Binding-site contacts:
Ligand atom OP2 contacts residue LYS10 of chain 23.C at 2.9 Å.
Ligand atom OP1 contacts residue LYS10 of chain 23.C at 4.3 Å.
Ligand atom O2' contacts residue ASN134 of chain 23.C at 3.2 Å (h-bond).
Ligand atom C2' contacts residue GLU74 of chain 23.C at 4.1 Å.
Ligand atom O3' contacts residue LYS8 of chain 23.C at 3.8 Å.
Ligand atom O2' contacts residue GLU74 of chain 23.C at 3.2 Å.
Ligand atom O5' contacts residue LYS8 of chain 23.C at 4.5 Å.
Ligand atom C2' contacts residue ASN134 of chain 23.C at 4.3 Å.
Ligand atom C4' contacts residue GLU74 of chain 23.C at 3.9 Å.
Ligand atom P contacts residue LYS10 of chain 23.C at 4.0 Å.
Ligand atom O4' contacts residue GLU74 of chain 23.C at 3.7 Å.
Ligand atom O3' contacts residue ASN134 of chain 23.C at 4.2 Å.
Ligand atom P contacts residue LYS8 of chain 23.C at 3.0 Å.
Ligand atom OP2 contacts residue LYS8 of chain 23.C at 2.9 Å (salt-bridge).
Ligand atom OP1 contacts residue ASN134 of chain 23.C at 4.2 Å.
Ligand atom O2' contacts residue LEU135 of chain 23.C at 4.3 Å.
Ligand atom C1' contacts residue GLU74 of chain 23.C at 3.8 Å.
Ligand atom OP1 contacts residue PRO132 of chain 23.C at 3.6 Å.
Ligand atom OP1 contacts residue LYS8 of chain 23.C at 2.6 Å (salt-bridge).

The protein below binds the small molecule below.
Small molecule (SMILES): Nc1ccn([C@@H]2O[C@H](CO[P](=O)(O)O[C@H]3[C@@H](O)[C@H](n4ccc(N)nc4=O)O[C@@H]3CO[P](=O)(O)O[C@H]3[C@@H](O)[C@H](n4ccc(N)nc4=O)O[C@@H]3CO)[C@@H](O)[C@H]2O)c(=O)n1

Sequence of chain 23.C:
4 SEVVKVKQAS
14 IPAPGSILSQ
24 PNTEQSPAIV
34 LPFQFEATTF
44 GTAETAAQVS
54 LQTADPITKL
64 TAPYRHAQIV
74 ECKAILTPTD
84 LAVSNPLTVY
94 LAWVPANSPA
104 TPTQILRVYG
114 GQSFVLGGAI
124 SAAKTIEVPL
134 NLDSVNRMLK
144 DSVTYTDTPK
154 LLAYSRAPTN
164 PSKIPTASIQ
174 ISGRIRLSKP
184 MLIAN